A protein and the small-molecule ligand that binds it are described below.
Small molecule (SMILES): CN[C@@H]1C[C@H]2O[C@@](C)([C@@H]1OC)n1c3ccccc3c3c4c(c5c6c(n2c5c31)CCCC6)C(=O)NC4

Binding-site contacts:
Ligand atom CAW contacts residue LEU143 of chain 1.B at 3.5 Å (hydrophobic).
Ligand atom CAS contacts residue LEU143 of chain 1.B at 3.9 Å (hydrophobic).
Ligand atom CAK contacts residue PHE90 of chain 1.B at 3.7 Å (hydrophobic).
Ligand atom CAU contacts residue ALA42 of chain 1.B at 3.9 Å (hydrophobic).
Ligand atom CAE contacts residue ASP154 of chain 1.B at 3.8 Å.
Ligand atom CAK contacts residue MET91 of chain 1.B at 3.7 Å (hydrophobic).
Ligand atom OAQ contacts residue ASN141 of chain 1.B at 3.7 Å.
Ligand atom CAI contacts residue PHE90 of chain 1.B at 3.9 Å (hydrophobic).
Ligand atom CAJ contacts residue GLY94 of chain 1.B at 3.7 Å.
Ligand atom CAA contacts residue ARG140 of chain 1.B at 3.3 Å.
Ligand atom CAM contacts residue ALA42 of chain 1.B at 3.5 Å (hydrophobic).
Ligand atom NBG contacts residue LEU21 of chain 1.B at 3.9 Å.
Ligand atom CAF contacts residue LYS44 of chain 1.B at 3.6 Å.
Ligand atom CBE contacts residue LEU21 of chain 1.B at 3.8 Å (hydrophobic).
Ligand atom NAP contacts residue THR88 of chain 1.B at 3.6 Å.
Ligand atom CAB contacts residue ARG140 of chain 1.B at 3.5 Å.
Ligand atom CAS contacts residue ALA42 of chain 1.B at 3.5 Å (hydrophobic).
Ligand atom OAD contacts residue GLU89 of chain 1.B at 3.9 Å.
Ligand atom CAI contacts residue MET91 of chain 1.B at 3.8 Å (hydrophobic).
Ligand atom OAD contacts residue PHE90 of chain 1.B at 3.4 Å.
Ligand atom CAH contacts residue ASP154 of chain 1.B at 3.5 Å.
Ligand atom OAD contacts residue MET91 of chain 1.B at 2.7 Å (h-bond).
Ligand atom CAM contacts residue THR88 of chain 1.B at 3.4 Å.
Ligand atom CAS contacts residue MET91 of chain 1.B at 3.8 Å (hydrophobic).
Ligand atom CAH contacts residue VAL29 of chain 1.B at 3.8 Å (hydrophobic).
Ligand atom OAR contacts residue LEU21 of chain 1.B at 3.5 Å (h-bond).
Ligand atom CAC contacts residue VAL29 of chain 1.B at 3.8 Å (hydrophobic).
Ligand atom NAO contacts residue ARG140 of chain 1.B at 3.0 Å (salt-bridge).
Ligand atom OAQ contacts residue ARG140 of chain 1.B at 3.8 Å.
Ligand atom CAE contacts residue LYS44 of chain 1.B at 3.8 Å.
Ligand atom CAU contacts residue LEU143 of chain 1.B at 3.7 Å (hydrophobic).
Ligand atom CAV contacts residue LEU21 of chain 1.B at 3.9 Å (hydrophobic).
Ligand atom CAZ contacts residue LEU143 of chain 1.B at 3.8 Å (hydrophobic).
Ligand atom CAW contacts residue ALA42 of chain 1.B at 3.9 Å (hydrophobic).
Ligand atom NAP contacts residue GLU89 of chain 1.B at 3.0 Å (salt-bridge).
Ligand atom CAS contacts residue GLU89 of chain 1.B at 3.8 Å.
Ligand atom CAY contacts residue VAL29 of chain 1.B at 3.8 Å (hydrophobic).
Ligand atom CAB contacts residue LEU143 of chain 1.B at 3.4 Å (hydrophobic).
Ligand atom NAP contacts residue ALA42 of chain 1.B at 3.2 Å.
Ligand atom CAF contacts residue ASP154 of chain 1.B at 3.4 Å.

Sequence of chain 1.B:
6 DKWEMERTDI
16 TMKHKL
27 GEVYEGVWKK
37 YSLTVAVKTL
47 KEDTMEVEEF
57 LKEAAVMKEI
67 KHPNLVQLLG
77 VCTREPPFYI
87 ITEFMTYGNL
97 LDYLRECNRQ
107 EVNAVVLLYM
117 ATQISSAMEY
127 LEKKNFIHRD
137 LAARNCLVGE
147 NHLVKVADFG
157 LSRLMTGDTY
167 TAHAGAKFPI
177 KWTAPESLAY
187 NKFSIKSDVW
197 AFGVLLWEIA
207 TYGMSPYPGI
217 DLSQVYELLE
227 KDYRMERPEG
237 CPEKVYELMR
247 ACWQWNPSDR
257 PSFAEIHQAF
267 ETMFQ